The small molecule below binds the protein below.
Small molecule (SMILES): CC(=O)N1CCN(CC(=O)Nc2cncc3ccccc23)CC1

Binding-site contacts:
Ligand atom C10 contacts residue LEU141 of chain 1.A at 3.6 Å (hydrophobic).
Ligand atom C contacts residue CYS44 of chain 1.A at 3.3 Å (hydrophobic).
Ligand atom C1 contacts residue SER46 of chain 1.A at 3.6 Å.
Ligand atom C5 contacts residue GLU166 of chain 1.A at 3.9 Å.
Ligand atom C13 contacts residue ASN142 of chain 1.A at 3.8 Å.
Ligand atom N2 contacts residue CYS145 of chain 1.A at 3.7 Å.
Ligand atom C1 contacts residue MET49 of chain 1.A at 3.9 Å (hydrophobic).
Ligand atom C4 contacts residue HIS164 of chain 1.A at 3.6 Å.
Ligand atom C7 contacts residue HIS163 of chain 1.A at 3.2 Å.
Ligand atom C6 contacts residue CYS145 of chain 1.A at 3.9 Å (hydrophobic).
Ligand atom C10 contacts residue GLU166 of chain 1.A at 3.5 Å.
Ligand atom C contacts residue MET49 of chain 1.A at 3.8 Å (hydrophobic).
Ligand atom C15 contacts residue MET49 of chain 1.A at 3.8 Å (hydrophobic).
Ligand atom C10 contacts residue ASN142 of chain 1.A at 3.5 Å.
Ligand atom C12 contacts residue ASN142 of chain 1.A at 3.8 Å.
Ligand atom O1 contacts residue GLU166 of chain 1.A at 2.9 Å (salt-bridge).
Ligand atom C10 contacts residue PHE140 of chain 1.A at 3.7 Å (hydrophobic).
Ligand atom C contacts residue SER46 of chain 1.A at 3.7 Å.
Ligand atom C11 contacts residue ASN142 of chain 1.A at 3.6 Å.
Ligand atom N2 contacts residue HIS164 of chain 1.A at 3.9 Å.
Ligand atom O1 contacts residue MET165 of chain 1.A at 3.4 Å.
Ligand atom C16 contacts residue HIS41 of chain 1.A at 3.7 Å.
Ligand atom C8 contacts residue LEU141 of chain 1.A at 3.8 Å (hydrophobic).
Ligand atom C contacts residue THR45 of chain 1.A at 3.5 Å.
Ligand atom C5 contacts residue MET165 of chain 1.A at 3.9 Å (hydrophobic).
Ligand atom C8 contacts residue PHE140 of chain 1.A at 3.3 Å (hydrophobic).
Ligand atom C9 contacts residue LEU141 of chain 1.A at 3.8 Å (hydrophobic).
Ligand atom C8 contacts residue GLU166 of chain 1.A at 3.7 Å.
Ligand atom N3 contacts residue HIS163 of chain 1.A at 2.8 Å (h-bond).
Ligand atom C5 contacts residue HIS164 of chain 1.A at 3.6 Å.
Ligand atom C4 contacts residue MET165 of chain 1.A at 3.7 Å (hydrophobic).
Ligand atom C8 contacts residue HIS163 of chain 1.A at 3.9 Å.
Ligand atom C7 contacts residue MET165 of chain 1.A at 3.8 Å (hydrophobic).
Ligand atom C7 contacts residue CYS145 of chain 1.A at 3.6 Å (hydrophobic).
Ligand atom N3 contacts residue GLU166 of chain 1.A at 3.7 Å.
Ligand atom C9 contacts residue PHE140 of chain 1.A at 3.9 Å (hydrophobic).
Ligand atom C15 contacts residue HIS41 of chain 1.A at 3.5 Å.
Ligand atom C7 contacts residue GLU166 of chain 1.A at 3.6 Å.
Ligand atom O contacts residue SER46 of chain 1.A at 2.6 Å (h-bond).
Ligand atom N3 contacts residue PHE140 of chain 1.A at 3.8 Å.

Sequence of chain 2.A:
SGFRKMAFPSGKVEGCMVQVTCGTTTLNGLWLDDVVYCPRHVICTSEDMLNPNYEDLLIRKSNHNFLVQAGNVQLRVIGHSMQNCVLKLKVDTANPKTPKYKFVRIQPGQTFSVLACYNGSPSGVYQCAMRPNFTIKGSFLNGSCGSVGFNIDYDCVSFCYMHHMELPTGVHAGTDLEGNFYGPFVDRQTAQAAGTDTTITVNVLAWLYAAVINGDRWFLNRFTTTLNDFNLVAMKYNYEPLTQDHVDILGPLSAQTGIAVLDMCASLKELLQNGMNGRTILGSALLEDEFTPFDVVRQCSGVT

Sequence of chain 1.A:
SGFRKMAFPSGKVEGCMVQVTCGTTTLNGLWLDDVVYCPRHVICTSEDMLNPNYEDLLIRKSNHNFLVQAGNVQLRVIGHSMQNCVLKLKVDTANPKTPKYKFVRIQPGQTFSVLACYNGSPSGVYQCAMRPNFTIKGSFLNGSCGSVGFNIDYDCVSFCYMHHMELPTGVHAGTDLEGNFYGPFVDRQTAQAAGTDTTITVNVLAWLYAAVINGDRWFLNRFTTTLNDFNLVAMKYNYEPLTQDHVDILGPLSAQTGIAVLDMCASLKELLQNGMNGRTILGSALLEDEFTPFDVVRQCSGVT